The protein below binds the small molecule below.
Small molecule (SMILES): CC(=O)N[C@@H]1[C@@H](O)[C@H](O)[C@@H](CO)O[C@H]1O

Sequence of chain 1.B:
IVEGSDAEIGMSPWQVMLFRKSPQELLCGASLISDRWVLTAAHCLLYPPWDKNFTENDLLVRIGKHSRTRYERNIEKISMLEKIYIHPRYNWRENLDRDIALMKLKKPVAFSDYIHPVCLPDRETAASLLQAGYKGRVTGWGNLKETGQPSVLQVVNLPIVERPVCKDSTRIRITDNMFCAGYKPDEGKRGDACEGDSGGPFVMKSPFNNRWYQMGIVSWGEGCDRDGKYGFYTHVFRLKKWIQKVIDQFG

Binding-site contacts:
Ligand atom C7 contacts residue ASN53 of chain 1.B at 3.6 Å.
Ligand atom C1 contacts residue ASN53 of chain 1.B at 1.4 Å.
Ligand atom O5 contacts residue ASN53 of chain 1.B at 2.2 Å (h-bond).
Ligand atom C1 contacts residue LEU46 of chain 1.B at 4.3 Å (hydrophobic).
Ligand atom C2 contacts residue ASN53 of chain 1.B at 2.6 Å.
Ligand atom N2 contacts residue LEU46 of chain 1.B at 4.0 Å.
Ligand atom C8 contacts residue PRO48 of chain 1.B at 4.1 Å (hydrophobic).
Ligand atom C8 contacts residue LEU46 of chain 1.B at 3.9 Å (hydrophobic).
Ligand atom C5 contacts residue ASN53 of chain 1.B at 3.5 Å.
Ligand atom O7 contacts residue ASN53 of chain 1.B at 3.6 Å.
Ligand atom C7 contacts residue LEU46 of chain 1.B at 4.0 Å (hydrophobic).
Ligand atom N2 contacts residue ASN53 of chain 1.B at 3.2 Å (h-bond).
Ligand atom C4 contacts residue ASN53 of chain 1.B at 4.2 Å.
Ligand atom C3 contacts residue ASN53 of chain 1.B at 3.9 Å.
Ligand atom C8 contacts residue TRP92 of chain 1.B at 4.2 Å (hydrophobic).